The protein below binds the small molecule below.
Small molecule (SMILES): O=c1cccc[nH]1

Sequence of chain 1.A:
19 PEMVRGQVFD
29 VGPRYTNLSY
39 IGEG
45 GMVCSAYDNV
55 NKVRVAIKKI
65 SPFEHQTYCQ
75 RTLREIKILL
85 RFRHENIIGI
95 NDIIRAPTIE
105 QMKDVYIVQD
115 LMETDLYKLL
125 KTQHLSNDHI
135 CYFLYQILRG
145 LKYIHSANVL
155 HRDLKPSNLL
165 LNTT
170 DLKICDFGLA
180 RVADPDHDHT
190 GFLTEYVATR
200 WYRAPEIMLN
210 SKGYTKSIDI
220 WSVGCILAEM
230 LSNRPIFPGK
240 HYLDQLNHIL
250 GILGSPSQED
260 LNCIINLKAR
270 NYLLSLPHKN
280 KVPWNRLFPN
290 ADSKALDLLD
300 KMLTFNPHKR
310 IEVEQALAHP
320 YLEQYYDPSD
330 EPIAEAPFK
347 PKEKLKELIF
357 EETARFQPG

Binding-site contacts:
Ligand atom C2 contacts residue GLU313 of chain 1.A at 3.6 Å.
Ligand atom C3 contacts residue PRO327 of chain 1.A at 3.7 Å (hydrophobic).
Ligand atom C3 contacts residue TYR325 of chain 1.A at 3.9 Å (hydrophobic).
Ligand atom O1 contacts residue GLU313 of chain 1.A at 3.3 Å (salt-bridge).
Ligand atom C4 contacts residue PRO327 of chain 1.A at 4.2 Å (hydrophobic).
Ligand atom N7 contacts residue GLU313 of chain 1.A at 2.9 Å (salt-bridge).
Ligand atom O1 contacts residue LYS146 of chain 1.A at 3.3 Å (salt-bridge).
Ligand atom C6 contacts residue GLU313 of chain 1.A at 3.9 Å.
Ligand atom C2 contacts residue LYS146 of chain 1.A at 4.0 Å.